This protein binds this small molecule.
Small molecule (SMILES): CCCC(=O)O

Sequence of chain 1.B:
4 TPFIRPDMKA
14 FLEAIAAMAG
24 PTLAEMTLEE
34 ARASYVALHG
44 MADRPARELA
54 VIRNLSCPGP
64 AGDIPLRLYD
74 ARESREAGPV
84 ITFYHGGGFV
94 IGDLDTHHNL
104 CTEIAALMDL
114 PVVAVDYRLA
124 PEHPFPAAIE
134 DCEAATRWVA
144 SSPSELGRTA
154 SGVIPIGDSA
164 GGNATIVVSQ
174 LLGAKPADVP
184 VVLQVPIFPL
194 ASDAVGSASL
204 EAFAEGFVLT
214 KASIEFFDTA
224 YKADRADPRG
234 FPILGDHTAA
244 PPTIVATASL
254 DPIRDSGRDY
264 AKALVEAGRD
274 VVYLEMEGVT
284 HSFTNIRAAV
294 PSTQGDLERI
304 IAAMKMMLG

Binding-site contacts:
Ligand atom C2 contacts residue LYS308 of chain 1.B at 4.1 Å.
Ligand atom C4 contacts residue LYS308 of chain 1.B at 4.0 Å.
Ligand atom C4 contacts residue GLY312 of chain 1.B at 4.3 Å.
Ligand atom C2 contacts residue GLY312 of chain 1.B at 3.0 Å.
Ligand atom O2 contacts residue LYS308 of chain 1.B at 3.5 Å (salt-bridge).
Ligand atom C3 contacts residue LYS308 of chain 1.B at 4.2 Å.
Ligand atom C3 contacts residue GLY312 of chain 1.B at 4.3 Å.
Ligand atom C1 contacts residue GLY312 of chain 1.B at 3.2 Å.
Ligand atom C1 contacts residue LYS308 of chain 1.B at 3.0 Å.
Ligand atom O1 contacts residue LYS308 of chain 1.B at 4.2 Å.
Ligand atom O2 contacts residue GLY312 of chain 1.B at 3.5 Å (h-bond).
Ligand atom C1 contacts residue LEU311 of chain 1.B at 4.2 Å (hydrophobic).